The protein below binds the small molecule below.
Small molecule (SMILES): OC[C@H]1O[C@@H](O)[C@H](O)[C@@H](O)[C@H]1O

Sequence of chain 1.A:
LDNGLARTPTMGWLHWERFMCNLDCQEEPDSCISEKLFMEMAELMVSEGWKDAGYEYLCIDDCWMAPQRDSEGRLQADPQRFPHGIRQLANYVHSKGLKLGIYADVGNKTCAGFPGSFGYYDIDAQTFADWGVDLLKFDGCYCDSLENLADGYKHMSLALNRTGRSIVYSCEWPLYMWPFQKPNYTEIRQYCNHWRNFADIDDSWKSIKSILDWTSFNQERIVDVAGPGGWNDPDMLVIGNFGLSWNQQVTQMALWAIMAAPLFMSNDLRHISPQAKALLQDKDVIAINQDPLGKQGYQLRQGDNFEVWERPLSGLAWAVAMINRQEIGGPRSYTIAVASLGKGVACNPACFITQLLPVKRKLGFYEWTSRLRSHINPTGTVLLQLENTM

Binding-site contacts:
Ligand atom O3 contacts residue MET236 of chain 1.A at 4.1 Å.
Ligand atom C6 contacts residue TRP16 of chain 1.A at 3.2 Å (hydrophobic).
Ligand atom O4 contacts residue LYS137 of chain 1.A at 3.5 Å (salt-bridge).
Ligand atom O3 contacts residue LYS137 of chain 1.A at 3.0 Å (salt-bridge).
Ligand atom C1 contacts residue ASP139 of chain 1.A at 3.2 Å.
Ligand atom C3 contacts residue ASP200 of chain 1.A at 3.0 Å.
Ligand atom C2 contacts residue ASP139 of chain 1.A at 3.8 Å.
Ligand atom O3 contacts residue ARG196 of chain 1.A at 3.7 Å.
Ligand atom O5 contacts residue TYR103 of chain 1.A at 3.8 Å.
Ligand atom O6 contacts residue TRP16 of chain 1.A at 3.9 Å.
Ligand atom C6 contacts residue ASP62 of chain 1.A at 3.6 Å.
Ligand atom C3 contacts residue LYS137 of chain 1.A at 4.1 Å.
Ligand atom O1 contacts residue CYS111 of chain 1.A at 4.0 Å.
Ligand atom O6 contacts residue ALA112 of chain 1.A at 3.9 Å.
Ligand atom C3 contacts residue TRP16 of chain 1.A at 3.7 Å (hydrophobic).
Ligand atom O6 contacts residue ASP62 of chain 1.A at 3.3 Å (salt-bridge).
Ligand atom C4 contacts residue TRP16 of chain 1.A at 3.4 Å (hydrophobic).
Ligand atom C2 contacts residue ASP200 of chain 1.A at 3.3 Å.
Ligand atom O2 contacts residue GLU172 of chain 1.A at 3.2 Å (salt-bridge).
Ligand atom O2 contacts residue ARG196 of chain 1.A at 3.1 Å (salt-bridge).
Ligand atom O5 contacts residue CYS111 of chain 1.A at 3.4 Å (h-bond).
Ligand atom O3 contacts residue TRP16 of chain 1.A at 3.6 Å.
Ligand atom O5 contacts residue ASP139 of chain 1.A at 3.0 Å (salt-bridge).
Ligand atom C2 contacts residue GLU172 of chain 1.A at 3.7 Å.
Ligand atom C1 contacts residue GLU172 of chain 1.A at 3.9 Å.
Ligand atom C6 contacts residue ASP61 of chain 1.A at 3.5 Å.
Ligand atom O4 contacts residue ASP61 of chain 1.A at 2.9 Å (salt-bridge).
Ligand atom C5 contacts residue TRP16 of chain 1.A at 3.6 Å (hydrophobic).
Ligand atom C4 contacts residue ASP61 of chain 1.A at 3.5 Å.
Ligand atom O2 contacts residue ASP200 of chain 1.A at 2.5 Å (salt-bridge).
Ligand atom O3 contacts residue ASP200 of chain 1.A at 2.9 Å (salt-bridge).
Ligand atom C2 contacts residue ARG196 of chain 1.A at 4.1 Å.
Ligand atom O4 contacts residue TYR103 of chain 1.A at 3.3 Å.
Ligand atom O4 contacts residue ASP139 of chain 1.A at 4.1 Å.
Ligand atom O6 contacts residue TYR103 of chain 1.A at 4.0 Å.
Ligand atom C1 contacts residue ASP200 of chain 1.A at 3.9 Å.
Ligand atom O1 contacts residue ASP200 of chain 1.A at 2.9 Å (salt-bridge).
Ligand atom C1 contacts residue CYS111 of chain 1.A at 3.6 Å (hydrophobic).
Ligand atom O6 contacts residue CYS111 of chain 1.A at 3.0 Å.
Ligand atom C5 contacts residue ASP61 of chain 1.A at 4.1 Å.